Sequence of chain 1.A:
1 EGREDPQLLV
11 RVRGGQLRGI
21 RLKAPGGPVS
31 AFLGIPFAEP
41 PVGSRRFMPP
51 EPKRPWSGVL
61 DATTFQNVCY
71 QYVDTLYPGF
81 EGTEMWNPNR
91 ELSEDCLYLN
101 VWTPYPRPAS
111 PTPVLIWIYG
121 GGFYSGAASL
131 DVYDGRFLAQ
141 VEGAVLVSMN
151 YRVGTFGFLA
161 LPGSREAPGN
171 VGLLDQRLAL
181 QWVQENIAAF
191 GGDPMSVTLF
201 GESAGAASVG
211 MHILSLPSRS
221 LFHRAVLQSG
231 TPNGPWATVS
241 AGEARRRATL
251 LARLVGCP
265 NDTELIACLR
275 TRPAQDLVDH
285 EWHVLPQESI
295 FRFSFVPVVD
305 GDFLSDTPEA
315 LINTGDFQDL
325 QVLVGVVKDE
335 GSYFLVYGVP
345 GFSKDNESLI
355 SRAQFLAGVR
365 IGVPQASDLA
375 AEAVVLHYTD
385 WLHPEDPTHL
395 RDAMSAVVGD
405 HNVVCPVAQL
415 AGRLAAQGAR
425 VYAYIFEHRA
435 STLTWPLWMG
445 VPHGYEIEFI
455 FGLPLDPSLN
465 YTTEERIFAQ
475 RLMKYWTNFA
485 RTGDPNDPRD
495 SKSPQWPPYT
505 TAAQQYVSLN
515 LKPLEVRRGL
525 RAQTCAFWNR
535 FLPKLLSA

A small-molecule ligand and the protein it binds are described below.
Small molecule (SMILES): CC(=O)N[C@@H]1[C@@H](O)[C@H](O)[C@@H](CO)O[C@H]1O

Binding-site contacts:
Ligand atom C1 contacts residue SER462 of chain 1.A at 4.3 Å.
Ligand atom C4 contacts residue ASN464 of chain 1.A at 4.3 Å.
Ligand atom C8 contacts residue SER462 of chain 1.A at 4.3 Å.
Ligand atom C7 contacts residue ASN464 of chain 1.A at 3.3 Å.
Ligand atom O5 contacts residue ASN464 of chain 1.A at 2.4 Å (h-bond).
Ligand atom C3 contacts residue ASN464 of chain 1.A at 3.9 Å.
Ligand atom N2 contacts residue SER462 of chain 1.A at 4.0 Å.
Ligand atom C8 contacts residue ASN464 of chain 1.A at 4.5 Å.
Ligand atom C7 contacts residue SER462 of chain 1.A at 4.4 Å.
Ligand atom C2 contacts residue ASN464 of chain 1.A at 2.5 Å.
Ligand atom N2 contacts residue ASN464 of chain 1.A at 3.0 Å (h-bond).
Ligand atom O7 contacts residue ASN464 of chain 1.A at 3.2 Å (h-bond).
Ligand atom C1 contacts residue ASN464 of chain 1.A at 1.5 Å.
Ligand atom C5 contacts residue ASN464 of chain 1.A at 3.7 Å.